Sequence of chain 1.B:
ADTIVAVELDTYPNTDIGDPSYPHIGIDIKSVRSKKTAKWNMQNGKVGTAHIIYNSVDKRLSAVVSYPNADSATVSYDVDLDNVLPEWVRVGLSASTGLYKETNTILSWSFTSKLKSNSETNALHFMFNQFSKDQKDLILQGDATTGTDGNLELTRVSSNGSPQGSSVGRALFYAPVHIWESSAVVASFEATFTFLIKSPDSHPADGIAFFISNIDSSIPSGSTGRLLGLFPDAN

A small-molecule ligand and the protein it binds are described below.
Small molecule (SMILES): OC[C@H]1O[C@H](O)[C@@H](O)[C@@H](O)[C@@H]1O

Binding-site contacts:
Ligand atom O4 contacts residue ARG228 of chain 1.B at 3.4 Å (salt-bridge).
Ligand atom C6 contacts residue TYR100 of chain 1.B at 3.5 Å (hydrophobic).
Ligand atom C3 contacts residue ARG228 of chain 1.B at 4.0 Å.
Ligand atom C4 contacts residue GLY227 of chain 1.B at 3.9 Å.
Ligand atom C6 contacts residue ASP208 of chain 1.B at 3.4 Å.
Ligand atom O2 contacts residue GLY98 of chain 1.B at 3.9 Å.
Ligand atom O6 contacts residue TYR100 of chain 1.B at 3.2 Å (h-bond).
Ligand atom O1 contacts residue LEU99 of chain 1.B at 3.6 Å.
Ligand atom O4 contacts residue ASP208 of chain 1.B at 2.5 Å (salt-bridge).
Ligand atom C6 contacts residue GLY98 of chain 1.B at 4.4 Å.
Ligand atom C5 contacts residue TYR100 of chain 1.B at 4.4 Å (hydrophobic).
Ligand atom O2 contacts residue GLY227 of chain 1.B at 4.4 Å.
Ligand atom O5 contacts residue GLY98 of chain 1.B at 4.1 Å.
Ligand atom C1 contacts residue LEU99 of chain 1.B at 3.5 Å (hydrophobic).
Ligand atom O6 contacts residue ALA207 of chain 1.B at 3.2 Å.
Ligand atom C3 contacts residue GLY227 of chain 1.B at 4.3 Å.
Ligand atom O6 contacts residue LEU99 of chain 1.B at 3.1 Å (h-bond).
Ligand atom O3 contacts residue GLY227 of chain 1.B at 3.6 Å.
Ligand atom O6 contacts residue ASP208 of chain 1.B at 2.5 Å (salt-bridge).
Ligand atom O4 contacts residue TYR12 of chain 1.B at 3.8 Å.
Ligand atom O5 contacts residue TYR100 of chain 1.B at 4.3 Å.
Ligand atom O4 contacts residue GLY227 of chain 1.B at 4.0 Å.
Ligand atom C6 contacts residue LEU99 of chain 1.B at 3.8 Å (hydrophobic).
Ligand atom C5 contacts residue ASN14 of chain 1.B at 4.4 Å.
Ligand atom O3 contacts residue ARG228 of chain 1.B at 3.1 Å (salt-bridge).
Ligand atom C4 contacts residue GLY98 of chain 1.B at 4.4 Å.
Ligand atom C5 contacts residue LEU99 of chain 1.B at 4.0 Å (hydrophobic).
Ligand atom O4 contacts residue ASN14 of chain 1.B at 2.9 Å (h-bond).
Ligand atom C6 contacts residue TYR12 of chain 1.B at 4.0 Å (hydrophobic).
Ligand atom O6 contacts residue GLY98 of chain 1.B at 3.2 Å.
Ligand atom C6 contacts residue ALA207 of chain 1.B at 3.5 Å (hydrophobic).
Ligand atom C4 contacts residue ASN14 of chain 1.B at 3.9 Å.
Ligand atom C5 contacts residue TYR12 of chain 1.B at 4.1 Å (hydrophobic).
Ligand atom O2 contacts residue LEU99 of chain 1.B at 3.8 Å.
Ligand atom C4 contacts residue ARG228 of chain 1.B at 3.8 Å.
Ligand atom C4 contacts residue ASP208 of chain 1.B at 3.4 Å.
Ligand atom C3 contacts residue ASN14 of chain 1.B at 4.0 Å.
Ligand atom O6 contacts residue THR97 of chain 1.B at 4.3 Å.
Ligand atom O5 contacts residue LEU99 of chain 1.B at 3.1 Å (h-bond).
Ligand atom C5 contacts residue ASP208 of chain 1.B at 4.1 Å.